A small-molecule ligand and the protein it binds are described below.
Small molecule (SMILES): Nc1ccc2ccc(COc3cccc(CNCCc4ccccn4)c3)cc2n1

Sequence of chain 2.A:
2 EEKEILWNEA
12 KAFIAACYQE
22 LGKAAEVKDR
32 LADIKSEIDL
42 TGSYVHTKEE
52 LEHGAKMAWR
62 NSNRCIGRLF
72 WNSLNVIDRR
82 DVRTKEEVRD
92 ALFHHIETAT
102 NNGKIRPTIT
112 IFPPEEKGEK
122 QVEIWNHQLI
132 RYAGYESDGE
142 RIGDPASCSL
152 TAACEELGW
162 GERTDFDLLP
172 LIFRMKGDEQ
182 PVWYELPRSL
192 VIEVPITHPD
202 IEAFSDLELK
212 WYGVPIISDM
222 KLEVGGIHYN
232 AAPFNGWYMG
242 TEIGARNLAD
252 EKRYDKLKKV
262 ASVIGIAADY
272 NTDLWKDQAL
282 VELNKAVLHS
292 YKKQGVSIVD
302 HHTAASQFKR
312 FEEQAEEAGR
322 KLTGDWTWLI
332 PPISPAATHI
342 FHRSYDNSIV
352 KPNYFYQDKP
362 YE

Sequence of chain 1.A:
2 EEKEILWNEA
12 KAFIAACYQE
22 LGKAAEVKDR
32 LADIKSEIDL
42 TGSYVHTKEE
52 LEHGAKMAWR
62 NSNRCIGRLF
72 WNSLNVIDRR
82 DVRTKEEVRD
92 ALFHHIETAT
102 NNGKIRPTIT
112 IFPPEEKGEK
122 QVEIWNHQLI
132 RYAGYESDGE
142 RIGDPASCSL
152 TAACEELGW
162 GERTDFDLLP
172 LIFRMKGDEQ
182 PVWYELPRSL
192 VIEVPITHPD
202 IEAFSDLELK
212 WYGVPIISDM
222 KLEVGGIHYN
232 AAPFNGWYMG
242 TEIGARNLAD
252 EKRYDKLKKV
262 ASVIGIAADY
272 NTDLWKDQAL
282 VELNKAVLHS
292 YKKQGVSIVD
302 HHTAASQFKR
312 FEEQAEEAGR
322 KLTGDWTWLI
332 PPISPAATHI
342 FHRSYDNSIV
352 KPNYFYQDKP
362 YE

Binding-site contacts:
Ligand atom C05 contacts residue HEM1 of chain 1.B at 3.6 Å.
Ligand atom C07 contacts residue HEM1 of chain 1.B at 3.5 Å.
Ligand atom N01 contacts residue TYR239 of chain 1.A at 3.6 Å.
Ligand atom C02 contacts residue HEM1 of chain 1.B at 3.6 Å.
Ligand atom O10 contacts residue HEM1 of chain 1.B at 3.3 Å.
Ligand atom C20 contacts residue TRP329 of chain 1.A at 3.7 Å (hydrophobic).
Ligand atom C15 contacts residue HEM1 of chain 1.B at 3.8 Å.
Ligand atom C26 contacts residue HEM1 of chain 1.B at 2.8 Å.
Ligand atom C18 contacts residue ARG247 of chain 1.A at 3.6 Å.
Ligand atom C02 contacts residue GLU243 of chain 1.A at 3.5 Å.
Ligand atom N17 contacts residue ARG247 of chain 1.A at 3.1 Å (salt-bridge).
Ligand atom C12 contacts residue HEM1 of chain 1.B at 3.4 Å.
Ligand atom C21 contacts residue THR328 of chain 1.A at 3.5 Å.
Ligand atom C11 contacts residue HEM1 of chain 1.B at 3.6 Å.
Ligand atom N29 contacts residue GLU243 of chain 1.A at 2.6 Å (salt-bridge).
Ligand atom C21 contacts residue TRP329 of chain 1.A at 3.6 Å (hydrophobic).
Ligand atom C06 contacts residue HEM1 of chain 1.B at 3.3 Å.
Ligand atom C19 contacts residue TRP329 of chain 1.A at 3.8 Å (hydrophobic).
Ligand atom N01 contacts residue HEM1 of chain 1.B at 3.6 Å.
Ligand atom C22 contacts residue TRP329 of chain 1.A at 3.8 Å (hydrophobic).
Ligand atom C27 contacts residue GLU243 of chain 1.A at 3.6 Å.
Ligand atom N01 contacts residue TRP238 of chain 1.A at 2.8 Å (h-bond).
Ligand atom C09 contacts residue HEM1 of chain 1.B at 3.6 Å.
Ligand atom N29 contacts residue HEM1 of chain 1.B at 3.7 Å.
Ligand atom C23 contacts residue PHE342 of chain 2.A at 3.7 Å (hydrophobic).
Ligand atom N01 contacts residue GLU243 of chain 1.A at 2.6 Å (salt-bridge).
Ligand atom C27 contacts residue HEM1 of chain 1.B at 3.5 Å.
Ligand atom C19 contacts residue HEM1 of chain 1.B at 3.3 Å.
Ligand atom C28 contacts residue HEM1 of chain 1.B at 3.7 Å.
Ligand atom C19 contacts residue ARG247 of chain 1.A at 3.8 Å.
Ligand atom N17 contacts residue HEM1 of chain 1.B at 3.3 Å (h-bond).
Ligand atom C22 contacts residue THR328 of chain 1.A at 3.3 Å.
Ligand atom C18 contacts residue TRP329 of chain 1.A at 3.7 Å (hydrophobic).
Ligand atom C21 contacts residue PHE342 of chain 2.A at 3.8 Å (hydrophobic).
Ligand atom C28 contacts residue GLU243 of chain 1.A at 3.5 Å.
Ligand atom C04 contacts residue HEM1 of chain 1.B at 3.2 Å.
Ligand atom C06 contacts residue PHE235 of chain 1.A at 3.5 Å (hydrophobic).
Ligand atom C06 contacts residue ILE218 of chain 1.A at 3.7 Å (hydrophobic).
Ligand atom C03 contacts residue HEM1 of chain 1.B at 3.0 Å.
Ligand atom C07 contacts residue ILE218 of chain 1.A at 3.6 Å (hydrophobic).